Binding-site contacts:
Ligand atom CB contacts residue GLU63 of chain 1.A at 3.3 Å.
Ligand atom C7B contacts residue GLN48 of chain 1.D at 3.5 Å.
Ligand atom C7P contacts residue ARG91 of chain 1.D at 3.5 Å.
Ligand atom O2D contacts residue ARG91 of chain 1.D at 3.5 Å (salt-bridge).
Ligand atom N8P contacts residue ARG91 of chain 1.D at 3.5 Å (salt-bridge).
Ligand atom O1B contacts residue HIS54 of chain 1.D at 3.3 Å (h-bond).
Ligand atom N3A contacts residue PRO92 of chain 1.D at 3.5 Å.
Ligand atom O9P contacts residue PRO92 of chain 1.D at 3.4 Å.
Ligand atom C7P contacts residue HIS89 of chain 1.D at 3.5 Å.
Ligand atom C6P contacts residue GLY82 of chain 1.A at 3.5 Å.
Ligand atom C7B contacts residue HIS54 of chain 1.D at 3.4 Å.
Ligand atom O1B contacts residue GLU63 of chain 1.A at 3.6 Å (salt-bridge).
Ligand atom CB contacts residue GLY82 of chain 1.A at 3.3 Å.
Ligand atom C4A contacts residue PRO92 of chain 1.D at 3.7 Å (hydrophobic).
Ligand atom C9P contacts residue HIS90 of chain 1.D at 3.3 Å.
Ligand atom CAP contacts residue HIS90 of chain 1.D at 3.3 Å.
Ligand atom C1B contacts residue SER67 of chain 1.A at 3.6 Å.
Ligand atom C2B contacts residue GLN48 of chain 1.D at 3.5 Å.
Ligand atom CB contacts residue SER67 of chain 1.A at 3.3 Å.
Ligand atom N4P contacts residue GLY82 of chain 1.A at 3.0 Å (h-bond).
Ligand atom O1B contacts residue GLY55 of chain 1.D at 2.8 Å (h-bond).
Ligand atom S1P contacts residue GLN48 of chain 1.D at 3.5 Å (h-bond).
Ligand atom C6B contacts residue PRO49 of chain 1.D at 3.6 Å (hydrophobic).
Ligand atom N8P contacts residue HIS89 of chain 1.D at 2.9 Å (h-bond).
Ligand atom C3P contacts residue LEU53 of chain 1.D at 3.6 Å (hydrophobic).
Ligand atom C5B contacts residue MET68 of chain 1.A at 3.4 Å (hydrophobic).
Ligand atom N8P contacts residue HIS90 of chain 1.D at 3.1 Å (h-bond).
Ligand atom C3P contacts residue GLY55 of chain 1.D at 3.6 Å.
Ligand atom C2P contacts residue LEU53 of chain 1.D at 3.3 Å (hydrophobic).
Ligand atom O5P contacts residue PRO92 of chain 1.D at 3.6 Å.
Ligand atom C3B contacts residue SER67 of chain 1.A at 3.2 Å.
Ligand atom O3D contacts residue ARG91 of chain 1.D at 3.3 Å (salt-bridge).
Ligand atom CDP contacts residue LEU136 of chain 1.A at 3.6 Å (hydrophobic).
Ligand atom C4B contacts residue SER67 of chain 1.A at 3.5 Å.
Ligand atom CEP contacts residue THR83 of chain 1.A at 3.7 Å.
Ligand atom S1P contacts residue GLY82 of chain 1.A at 3.5 Å (h-bond).
Ligand atom OAP contacts residue HIS90 of chain 1.D at 2.6 Å (h-bond).
Ligand atom C2B contacts residue SER67 of chain 1.A at 3.5 Å.
Ligand atom C7P contacts residue PRO92 of chain 1.D at 3.6 Å (hydrophobic).
Ligand atom C5B contacts residue PRO49 of chain 1.D at 3.3 Å (hydrophobic).

Sequence of chain 1.D:
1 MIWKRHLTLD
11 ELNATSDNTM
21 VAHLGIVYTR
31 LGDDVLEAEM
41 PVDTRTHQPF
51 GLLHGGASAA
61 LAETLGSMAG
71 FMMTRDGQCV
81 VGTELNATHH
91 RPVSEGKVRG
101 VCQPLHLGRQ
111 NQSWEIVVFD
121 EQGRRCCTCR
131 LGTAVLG

The protein below binds the small molecule below.
Small molecule (SMILES): CC(C)(CO[P](=O)(O)O[P](=O)(O)OC[C@H]1O[C@@H](n2cnc3c(N)ncnc32)[C@H](O)[C@@H]1OP(=O)(O)O)[C@@H](O)C(=O)NCCC(=O)NCCSCC(=O)c1ccccc1

Sequence of chain 1.A:
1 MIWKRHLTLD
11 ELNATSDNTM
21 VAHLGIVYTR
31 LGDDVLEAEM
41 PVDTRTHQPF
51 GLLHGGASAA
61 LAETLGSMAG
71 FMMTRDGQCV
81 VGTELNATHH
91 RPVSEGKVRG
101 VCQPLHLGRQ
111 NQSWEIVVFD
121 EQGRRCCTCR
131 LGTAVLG